The small molecule below binds the protein below.
Small molecule (SMILES): C[C@H](NC(=O)CNC(=O)CN)C(=O)N[C@@H](CCCCN)C(=O)N[C@@H](CCCN=C(N)N)C(=O)N[C@@H](Cc1cnc[nH]1)C(=O)N[C@H](C=O)CCCN=C(N)N

Binding-site contacts:
Ligand atom CE contacts residue ASN559 of chain 1.A at 3.1 Å.
Ligand atom CD2 contacts residue ALA603 of chain 1.A at 3.9 Å (hydrophobic).
Ligand atom NE2 contacts residue ASN604 of chain 1.A at 3.6 Å (h-bond).
Ligand atom CZ contacts residue GLU596 of chain 1.A at 2.8 Å.
Ligand atom NZ contacts residue ASP468 of chain 1.A at 3.2 Å (salt-bridge).
Ligand atom CD contacts residue GLU596 of chain 1.A at 2.6 Å.
Ligand atom NH2 contacts residue GLU596 of chain 1.A at 1.9 Å (salt-bridge).
Ligand atom C contacts residue GLU472 of chain 1.A at 3.8 Å.
Ligand atom O contacts residue PHE515 of chain 1.A at 3.8 Å.
Ligand atom CG contacts residue VAL671 of chain 1.A at 3.4 Å (hydrophobic).
Ligand atom CA contacts residue PHE515 of chain 1.A at 3.9 Å (hydrophobic).
Ligand atom NH2 contacts residue ARG593 of chain 1.A at 2.8 Å (salt-bridge).
Ligand atom CZ contacts residue SER508 of chain 1.A at 3.9 Å.
Ligand atom C contacts residue PHE515 of chain 1.A at 3.7 Å (hydrophobic).
Ligand atom NE contacts residue TYR667 of chain 1.A at 3.8 Å.
Ligand atom CE contacts residue SER512 of chain 1.A at 3.5 Å.
Ligand atom CG contacts residue GLU472 of chain 1.A at 3.4 Å.
Ligand atom O contacts residue PHE473 of chain 1.A at 4.0 Å.
Ligand atom CE contacts residue SER508 of chain 1.A at 3.9 Å.
Ligand atom CE1 contacts residue ASN604 of chain 1.A at 3.4 Å.
Ligand atom CB contacts residue PHE515 of chain 1.A at 3.8 Å (hydrophobic).
Ligand atom CD contacts residue ASN559 of chain 1.A at 3.6 Å.
Ligand atom NH1 contacts residue ARG593 of chain 1.A at 3.2 Å.
Ligand atom NZ contacts residue SER512 of chain 1.A at 2.0 Å (h-bond).
Ligand atom CZ contacts residue ARG593 of chain 1.A at 3.5 Å.
Ligand atom CG contacts residue GLU596 of chain 1.A at 3.0 Å.
Ligand atom CB contacts residue THR562 of chain 1.A at 3.9 Å.
Ligand atom CA contacts residue GLU472 of chain 1.A at 3.8 Å.
Ligand atom CD contacts residue TYR667 of chain 1.A at 3.3 Å (hydrophobic).
Ligand atom NH2 contacts residue GLU558 of chain 1.A at 3.1 Å (salt-bridge).
Ligand atom N contacts residue PHE515 of chain 1.A at 3.7 Å.
Ligand atom CB contacts residue GLU472 of chain 1.A at 3.8 Å.
Ligand atom CB contacts residue GLU472 of chain 1.A at 3.8 Å.
Ligand atom NZ contacts residue SER508 of chain 1.A at 3.3 Å (h-bond).
Ligand atom NE2 contacts residue ALA603 of chain 1.A at 3.8 Å.
Ligand atom N contacts residue GLU472 of chain 1.A at 2.9 Å (salt-bridge).
Ligand atom CB contacts residue VAL671 of chain 1.A at 4.0 Å (hydrophobic).
Ligand atom NH2 contacts residue SER508 of chain 1.A at 3.0 Å (h-bond).
Ligand atom CA contacts residue GLU472 of chain 1.A at 3.8 Å.
Ligand atom NE contacts residue GLU596 of chain 1.A at 3.1 Å (salt-bridge).

Sequence of chain 1.A:
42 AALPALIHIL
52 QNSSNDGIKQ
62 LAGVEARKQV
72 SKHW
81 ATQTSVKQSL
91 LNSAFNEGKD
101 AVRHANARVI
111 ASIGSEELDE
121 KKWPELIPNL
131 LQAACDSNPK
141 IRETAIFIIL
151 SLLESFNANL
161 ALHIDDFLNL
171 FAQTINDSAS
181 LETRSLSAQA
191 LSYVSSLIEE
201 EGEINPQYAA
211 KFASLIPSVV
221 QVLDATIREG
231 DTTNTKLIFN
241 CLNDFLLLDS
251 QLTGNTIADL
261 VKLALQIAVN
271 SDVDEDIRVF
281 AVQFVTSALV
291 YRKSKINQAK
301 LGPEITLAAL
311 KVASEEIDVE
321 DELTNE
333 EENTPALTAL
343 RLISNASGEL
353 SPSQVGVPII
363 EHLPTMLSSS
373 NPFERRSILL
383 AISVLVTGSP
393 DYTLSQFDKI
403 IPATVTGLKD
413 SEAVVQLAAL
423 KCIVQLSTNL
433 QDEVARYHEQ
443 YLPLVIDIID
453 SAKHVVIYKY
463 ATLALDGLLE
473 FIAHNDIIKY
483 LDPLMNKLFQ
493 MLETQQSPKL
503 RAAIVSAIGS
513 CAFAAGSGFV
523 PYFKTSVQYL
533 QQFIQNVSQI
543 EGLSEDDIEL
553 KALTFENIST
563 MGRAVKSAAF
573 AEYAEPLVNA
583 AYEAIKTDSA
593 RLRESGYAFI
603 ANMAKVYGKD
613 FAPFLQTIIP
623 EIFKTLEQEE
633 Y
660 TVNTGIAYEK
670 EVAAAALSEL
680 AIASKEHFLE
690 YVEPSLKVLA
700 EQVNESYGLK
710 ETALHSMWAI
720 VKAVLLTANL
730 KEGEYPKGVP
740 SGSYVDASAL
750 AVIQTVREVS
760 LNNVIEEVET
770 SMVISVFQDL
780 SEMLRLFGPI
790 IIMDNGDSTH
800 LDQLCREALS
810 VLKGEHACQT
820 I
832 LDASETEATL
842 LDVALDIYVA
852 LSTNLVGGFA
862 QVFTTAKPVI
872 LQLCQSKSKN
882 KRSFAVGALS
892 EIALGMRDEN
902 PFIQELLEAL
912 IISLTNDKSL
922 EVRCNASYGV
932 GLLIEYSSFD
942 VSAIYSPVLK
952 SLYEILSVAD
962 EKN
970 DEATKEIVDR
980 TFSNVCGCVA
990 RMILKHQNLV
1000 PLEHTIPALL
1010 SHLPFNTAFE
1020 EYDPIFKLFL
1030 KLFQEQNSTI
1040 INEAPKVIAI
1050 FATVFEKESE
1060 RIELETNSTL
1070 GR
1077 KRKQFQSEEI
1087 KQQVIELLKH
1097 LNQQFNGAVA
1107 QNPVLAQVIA